A protein and the small-molecule ligand that binds it are described below.
Small molecule (SMILES): O=C(O)[C@H](Cc1c[nH]c2ccccc12)NC(=O)C(F)(F)C(F)(F)C(F)(F)C(F)(F)C(F)(F)F

Binding-site contacts:
Ligand atom FBD contacts residue VAL27 of chain 1.B at 3.4 Å.
Ligand atom CB contacts residue TYR52 of chain 1.B at 3.0 Å (hydrophobic).
Ligand atom FAW contacts residue ALA75 of chain 1.B at 3.6 Å.
Ligand atom FAW contacts residue MET186 of chain 1.B at 3.5 Å.
Ligand atom FBG contacts residue LEU30 of chain 1.B at 3.5 Å.
Ligand atom FAY contacts residue ALA331 of chain 1.B at 3.1 Å.
Ligand atom CE3 contacts residue THR50 of chain 1.B at 3.7 Å.
Ligand atom FBB contacts residue MET355 of chain 1.B at 3.7 Å.
Ligand atom FAX contacts residue PHE329 of chain 1.B at 3.1 Å.
Ligand atom FBD contacts residue PRO26 of chain 1.B at 3.7 Å.
Ligand atom CH2 contacts residue ARG48 of chain 1.B at 3.4 Å.
Ligand atom C contacts residue SER73 of chain 1.B at 3.6 Å.
Ligand atom CE3 contacts residue PHE43 of chain 1.B at 3.7 Å (hydrophobic).
Ligand atom FBG contacts residue PRO26 of chain 1.B at 3.6 Å.
Ligand atom C contacts residue GLN74 of chain 1.B at 3.4 Å.
Ligand atom FBA contacts residue VAL27 of chain 1.B at 3.1 Å.
Ligand atom CAV contacts residue PHE329 of chain 1.B at 3.8 Å (hydrophobic).
Ligand atom FBC contacts residue ALA75 of chain 1.B at 3.6 Å.
Ligand atom CZ2 contacts residue ALA45 of chain 1.B at 3.4 Å (hydrophobic).
Ligand atom CD1 contacts residue LEU21 of chain 1.B at 3.5 Å (hydrophobic).
Ligand atom FAZ contacts residue MET186 of chain 1.B at 3.3 Å.
Ligand atom FBG contacts residue LEU21 of chain 1.B at 3.7 Å.
Ligand atom CAP contacts residue TYR52 of chain 1.B at 3.5 Å (hydrophobic).
Ligand atom FAY contacts residue PHE329 of chain 1.B at 3.6 Å.
Ligand atom OXT contacts residue SER73 of chain 1.B at 3.5 Å.
Ligand atom CH2 contacts residue ALA45 of chain 1.B at 3.4 Å (hydrophobic).
Ligand atom CZ3 contacts residue PHE43 of chain 1.B at 3.7 Å (hydrophobic).
Ligand atom OXT contacts residue GLN74 of chain 1.B at 2.8 Å (h-bond).
Ligand atom OAQ contacts residue LEU30 of chain 1.B at 3.8 Å.
Ligand atom CG contacts residue LEU21 of chain 1.B at 3.7 Å (hydrophobic).
Ligand atom FBF contacts residue LEU189 of chain 1.B at 3.2 Å.
Ligand atom FBA contacts residue PRO330 of chain 1.B at 3.7 Å.
Ligand atom FAX contacts residue LEU438 of chain 1.B at 2.9 Å.
Ligand atom O contacts residue GLN74 of chain 1.B at 3.2 Å (h-bond).
Ligand atom O contacts residue ALA75 of chain 1.B at 3.1 Å (h-bond).
Ligand atom O contacts residue SER73 of chain 1.B at 3.7 Å.
Ligand atom O contacts residue LEU189 of chain 1.B at 3.6 Å.
Ligand atom FBE contacts residue VAL27 of chain 1.B at 3.1 Å.
Ligand atom OAQ contacts residue TYR52 of chain 1.B at 2.7 Å (h-bond).
Ligand atom CAS contacts residue VAL27 of chain 1.B at 3.8 Å (hydrophobic).

Sequence of chain 1.B:
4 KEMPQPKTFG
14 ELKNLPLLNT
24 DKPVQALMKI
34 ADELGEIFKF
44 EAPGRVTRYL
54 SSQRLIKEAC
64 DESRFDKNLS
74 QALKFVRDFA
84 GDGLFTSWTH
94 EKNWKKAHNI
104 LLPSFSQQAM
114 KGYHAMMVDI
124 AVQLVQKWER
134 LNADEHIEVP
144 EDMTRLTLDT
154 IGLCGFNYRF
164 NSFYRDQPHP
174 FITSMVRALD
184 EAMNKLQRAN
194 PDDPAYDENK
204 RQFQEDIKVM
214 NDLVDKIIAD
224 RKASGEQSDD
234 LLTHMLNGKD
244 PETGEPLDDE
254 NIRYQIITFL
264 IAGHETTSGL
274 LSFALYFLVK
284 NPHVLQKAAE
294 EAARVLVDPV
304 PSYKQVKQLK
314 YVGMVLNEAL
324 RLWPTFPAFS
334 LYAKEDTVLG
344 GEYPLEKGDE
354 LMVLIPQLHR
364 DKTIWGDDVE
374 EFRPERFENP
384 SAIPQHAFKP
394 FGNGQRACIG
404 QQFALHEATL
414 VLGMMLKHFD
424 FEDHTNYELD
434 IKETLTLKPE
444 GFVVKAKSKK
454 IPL